Sequence of chain 1.A:
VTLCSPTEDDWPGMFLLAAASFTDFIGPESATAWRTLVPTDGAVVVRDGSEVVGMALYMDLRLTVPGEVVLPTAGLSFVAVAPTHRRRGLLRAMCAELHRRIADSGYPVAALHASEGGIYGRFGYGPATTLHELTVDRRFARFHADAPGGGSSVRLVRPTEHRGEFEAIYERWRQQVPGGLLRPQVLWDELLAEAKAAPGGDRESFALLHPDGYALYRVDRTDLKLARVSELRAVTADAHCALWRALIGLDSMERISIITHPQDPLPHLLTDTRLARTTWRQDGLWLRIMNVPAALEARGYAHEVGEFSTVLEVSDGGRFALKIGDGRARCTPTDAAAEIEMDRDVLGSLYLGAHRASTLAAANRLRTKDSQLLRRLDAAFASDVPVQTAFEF

Binding-site contacts:
Ligand atom C11 contacts residue PHE104 of chain 1.A at 3.5 Å (hydrophobic).
Ligand atom C5 contacts residue PHE422 of chain 1.A at 4.2 Å (hydrophobic).
Ligand atom C10 contacts residue PHE104 of chain 1.A at 3.7 Å (hydrophobic).
Ligand atom CL contacts residue PHE104 of chain 1.A at 4.2 Å.
Ligand atom C13 contacts residue SER103 of chain 1.A at 4.2 Å.
Ligand atom C8 contacts residue TRP56 of chain 1.A at 3.9 Å (hydrophobic).
Ligand atom C21 contacts residue SER52 of chain 1.A at 4.0 Å.
Ligand atom C4 contacts residue PHE44 of chain 1.A at 4.0 Å (hydrophobic).
Ligand atom C5 contacts residue SER103 of chain 1.A at 3.8 Å.
Ligand atom C20 contacts residue TRP56 of chain 1.A at 4.0 Å (hydrophobic).
Ligand atom N2 contacts residue PHE422 of chain 1.A at 4.0 Å.
Ligand atom CL contacts residue ARG57 of chain 1.A at 3.4 Å.
Ligand atom N2 contacts residue SER103 of chain 1.A at 3.9 Å.
Ligand atom C9 contacts residue SER103 of chain 1.A at 3.8 Å.
Ligand atom O contacts residue ASP46 of chain 1.A at 3.7 Å.
Ligand atom C18 contacts residue PHE47 of chain 1.A at 3.9 Å (hydrophobic).
Ligand atom C12 contacts residue TRP56 of chain 1.A at 3.7 Å (hydrophobic).
Ligand atom C10 contacts residue TRP56 of chain 1.A at 3.9 Å (hydrophobic).
Ligand atom C13 contacts residue TRP56 of chain 1.A at 3.5 Å (hydrophobic).
Ligand atom C8 contacts residue PHE422 of chain 1.A at 3.8 Å (hydrophobic).
Ligand atom C14 contacts residue SER103 of chain 1.A at 3.3 Å.
Ligand atom CL contacts residue TRP33 of chain 1.A at 4.0 Å.
Ligand atom C12 contacts residue PHE104 of chain 1.A at 3.9 Å (hydrophobic).
Ligand atom C19 contacts residue ASP46 of chain 1.A at 3.6 Å.
Ligand atom C20 contacts residue SER52 of chain 1.A at 3.4 Å.
Ligand atom C11 contacts residue TRP56 of chain 1.A at 3.9 Å (hydrophobic).
Ligand atom C5 contacts residue GOL1 of chain 1.D at 3.2 Å.
Ligand atom C14 contacts residue TRP56 of chain 1.A at 3.6 Å (hydrophobic).
Ligand atom C14 contacts residue MET85 of chain 1.A at 4.1 Å (hydrophobic).
Ligand atom C9 contacts residue PHE104 of chain 1.A at 4.2 Å (hydrophobic).
Ligand atom CL contacts residue ALA53 of chain 1.A at 4.2 Å.
Ligand atom C9 contacts residue TRP56 of chain 1.A at 3.7 Å (hydrophobic).
Ligand atom CL contacts residue LEU83 of chain 1.A at 3.8 Å.
Ligand atom C8 contacts residue SER103 of chain 1.A at 3.7 Å.
Ligand atom C5 contacts residue PHE104 of chain 1.A at 3.8 Å (hydrophobic).
Ligand atom O contacts residue PHE44 of chain 1.A at 3.4 Å.
Ligand atom C21 contacts residue TRP56 of chain 1.A at 3.6 Å (hydrophobic).
Ligand atom C18 contacts residue ASP46 of chain 1.A at 3.6 Å.
Ligand atom C13 contacts residue LEU83 of chain 1.A at 4.1 Å (hydrophobic).
Ligand atom C11 contacts residue ALA53 of chain 1.A at 3.9 Å (hydrophobic).

The protein below binds the small molecule below.
Small molecule (SMILES): CN1CCC[C@H](n2nc(Cc3ccc(Cl)cc3)c3ccccc3c2=O)CC1